This small molecule binds to this protein.
Small molecule (SMILES): CC(=O)N[C@H]1[C@@H](OP(=O)(O)OP(=O)(O)OC[C@H]2O[C@@H](n3ccc(=O)[nH]c3=O)[C@H](O)[C@@H]2O)O[C@H](C)C(=O)[C@@H]1O

Sequence of chain 5.A:
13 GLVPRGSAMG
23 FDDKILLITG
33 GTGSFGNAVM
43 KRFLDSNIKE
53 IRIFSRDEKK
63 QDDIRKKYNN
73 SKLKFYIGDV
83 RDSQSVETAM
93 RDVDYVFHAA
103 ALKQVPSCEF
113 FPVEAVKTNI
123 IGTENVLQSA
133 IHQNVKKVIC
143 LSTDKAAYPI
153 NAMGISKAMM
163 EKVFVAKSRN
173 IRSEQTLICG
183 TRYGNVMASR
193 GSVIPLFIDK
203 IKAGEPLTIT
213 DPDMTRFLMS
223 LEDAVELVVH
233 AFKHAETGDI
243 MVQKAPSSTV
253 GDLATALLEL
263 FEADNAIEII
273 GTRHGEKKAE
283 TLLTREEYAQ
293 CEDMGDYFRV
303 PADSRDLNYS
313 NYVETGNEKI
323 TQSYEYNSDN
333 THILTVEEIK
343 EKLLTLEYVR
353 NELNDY

Binding-site contacts:
Ligand atom O2 contacts residue GLU327 of chain 5.A at 3.3 Å (salt-bridge).
Ligand atom C3B contacts residue TYR326 of chain 5.A at 3.4 Å (hydrophobic).
Ligand atom N1 contacts residue TYR326 of chain 5.A at 3.8 Å.
Ligand atom O2 contacts residue ASN332 of chain 5.A at 4.1 Å.
Ligand atom O2A contacts residue TYR290 of chain 5.A at 4.2 Å.
Ligand atom C2 contacts residue TYR290 of chain 5.A at 3.3 Å (hydrophobic).
Ligand atom C1B contacts residue TYR326 of chain 5.A at 4.4 Å (hydrophobic).
Ligand atom C6 contacts residue TYR326 of chain 5.A at 3.5 Å (hydrophobic).
Ligand atom O3B contacts residue ASN332 of chain 5.A at 2.7 Å (h-bond).
Ligand atom O5B contacts residue TYR326 of chain 5.A at 3.9 Å.
Ligand atom O2' contacts residue TYR328 of chain 5.A at 3.5 Å.
Ligand atom O2' contacts residue ASN332 of chain 5.A at 2.7 Å (h-bond).
Ligand atom N3 contacts residue GLU327 of chain 5.A at 4.2 Å.
Ligand atom C4 contacts residue TYR290 of chain 5.A at 3.2 Å (hydrophobic).
Ligand atom C2 contacts residue GLU327 of chain 5.A at 4.1 Å.
Ligand atom O4B contacts residue TYR290 of chain 5.A at 4.1 Å.
Ligand atom O1A contacts residue TYR326 of chain 5.A at 4.2 Å.
Ligand atom C5 contacts residue TYR290 of chain 5.A at 3.4 Å (hydrophobic).
Ligand atom O2 contacts residue TYR290 of chain 5.A at 3.6 Å.
Ligand atom O2' contacts residue THR333 of chain 5.A at 3.9 Å.
Ligand atom O4 contacts residue SER325 of chain 5.A at 3.5 Å.
Ligand atom O3B contacts residue TYR326 of chain 5.A at 3.9 Å.
Ligand atom C5 contacts residue TYR326 of chain 5.A at 3.5 Å (hydrophobic).
Ligand atom C2B contacts residue TYR328 of chain 5.A at 4.3 Å (hydrophobic).
Ligand atom C1B contacts residue TYR290 of chain 5.A at 4.1 Å (hydrophobic).
Ligand atom C6 contacts residue TYR290 of chain 5.A at 3.1 Å (hydrophobic).
Ligand atom C1B contacts residue TYR328 of chain 5.A at 4.1 Å (hydrophobic).
Ligand atom O2 contacts residue TYR328 of chain 5.A at 3.2 Å.
Ligand atom C2 contacts residue TYR326 of chain 5.A at 3.6 Å (hydrophobic).
Ligand atom O3' contacts residue ASP295 of chain 5.A at 4.0 Å.
Ligand atom N1 contacts residue TYR290 of chain 5.A at 3.5 Å (h-bond).
Ligand atom O4 contacts residue TYR290 of chain 5.A at 3.4 Å.
Ligand atom N3 contacts residue TYR326 of chain 5.A at 2.8 Å (h-bond).
Ligand atom C2B contacts residue TYR326 of chain 5.A at 3.8 Å (hydrophobic).
Ligand atom N3 contacts residue TYR290 of chain 5.A at 3.5 Å.
Ligand atom O4 contacts residue TYR326 of chain 5.A at 2.9 Å (h-bond).
Ligand atom C3B contacts residue ASN332 of chain 5.A at 3.7 Å.
Ligand atom O2 contacts residue TYR326 of chain 5.A at 3.8 Å.
Ligand atom C2B contacts residue ASN332 of chain 5.A at 3.5 Å.
Ligand atom C4 contacts residue TYR326 of chain 5.A at 3.4 Å (hydrophobic).